Binding-site contacts:
Ligand atom C6 contacts residue ASN788 of chain 1.E at 4.2 Å.
Ligand atom O5 contacts residue SER790 of chain 1.E at 3.2 Å (h-bond).
Ligand atom C4 contacts residue ASN788 of chain 1.E at 4.2 Å.
Ligand atom C1 contacts residue ASN788 of chain 1.E at 1.4 Å.
Ligand atom C5 contacts residue ASN788 of chain 1.E at 3.7 Å.
Ligand atom C2 contacts residue ASN788 of chain 1.E at 2.5 Å.
Ligand atom C7 contacts residue ASN788 of chain 1.E at 4.0 Å.
Ligand atom C5 contacts residue SER790 of chain 1.E at 3.3 Å.
Ligand atom C1 contacts residue SER790 of chain 1.E at 3.8 Å.
Ligand atom C6 contacts residue SER790 of chain 1.E at 3.3 Å.
Ligand atom N2 contacts residue ASN788 of chain 1.E at 2.9 Å (h-bond).
Ligand atom C3 contacts residue ASN788 of chain 1.E at 3.8 Å.
Ligand atom C6 contacts residue GLN791 of chain 1.E at 3.6 Å.
Ligand atom O6 contacts residue SER790 of chain 1.E at 4.5 Å.
Ligand atom C5 contacts residue GLN791 of chain 1.E at 4.3 Å.
Ligand atom O5 contacts residue ASN788 of chain 1.E at 2.4 Å (h-bond).

The protein below binds the small molecule below.
Small molecule (SMILES): CC(=O)N[C@H]1[C@H](O[C@H]2[C@H](O)[C@@H](NC(C)=O)CO[C@@H]2CO)O[C@H](CO)[C@@H](O[C@@H]2O[C@H](CO)[C@@H](O)[C@H](O)[C@@H]2O)[C@@H]1O

Sequence of chain 1.E:
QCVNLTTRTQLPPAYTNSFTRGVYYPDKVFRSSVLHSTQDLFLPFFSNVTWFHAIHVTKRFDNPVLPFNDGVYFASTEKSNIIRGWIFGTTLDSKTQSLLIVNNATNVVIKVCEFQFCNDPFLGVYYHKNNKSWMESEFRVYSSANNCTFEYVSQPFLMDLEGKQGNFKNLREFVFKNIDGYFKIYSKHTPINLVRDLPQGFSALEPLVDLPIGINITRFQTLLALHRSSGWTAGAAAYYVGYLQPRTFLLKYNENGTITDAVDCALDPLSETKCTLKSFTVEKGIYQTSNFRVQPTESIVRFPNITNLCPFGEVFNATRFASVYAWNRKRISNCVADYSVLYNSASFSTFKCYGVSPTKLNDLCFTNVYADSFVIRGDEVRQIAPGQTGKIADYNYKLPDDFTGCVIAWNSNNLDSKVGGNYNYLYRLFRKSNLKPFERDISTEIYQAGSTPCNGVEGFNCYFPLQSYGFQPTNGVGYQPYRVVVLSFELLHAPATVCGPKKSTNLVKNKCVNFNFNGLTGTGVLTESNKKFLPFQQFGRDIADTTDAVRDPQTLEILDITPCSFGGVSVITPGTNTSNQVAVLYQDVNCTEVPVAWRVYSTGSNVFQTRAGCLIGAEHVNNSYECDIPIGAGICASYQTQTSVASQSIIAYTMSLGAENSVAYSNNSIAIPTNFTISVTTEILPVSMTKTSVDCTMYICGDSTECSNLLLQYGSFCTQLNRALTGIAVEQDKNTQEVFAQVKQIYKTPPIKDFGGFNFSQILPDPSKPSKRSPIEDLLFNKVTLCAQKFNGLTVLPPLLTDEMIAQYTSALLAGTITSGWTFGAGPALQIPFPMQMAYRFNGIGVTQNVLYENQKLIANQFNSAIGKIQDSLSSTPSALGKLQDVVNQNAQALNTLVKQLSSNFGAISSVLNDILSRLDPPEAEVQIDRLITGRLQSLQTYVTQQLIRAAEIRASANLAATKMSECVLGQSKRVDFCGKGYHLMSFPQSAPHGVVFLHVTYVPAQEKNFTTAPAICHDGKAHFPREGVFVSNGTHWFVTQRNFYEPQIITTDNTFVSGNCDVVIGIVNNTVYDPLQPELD